Binding-site contacts:
Ligand atom C12 contacts residue TYR249 of chain 1.B at 3.7 Å (hydrophobic).
Ligand atom N4 contacts residue MET269 of chain 1.B at 3.6 Å.
Ligand atom N4 contacts residue TYR249 of chain 1.B at 2.3 Å (h-bond).
Ligand atom C13 contacts residue TYR249 of chain 1.B at 3.8 Å (hydrophobic).
Ligand atom N5 contacts residue MET269 of chain 1.B at 3.8 Å.
Ligand atom C22 contacts residue PHE285 of chain 1.B at 3.9 Å (hydrophobic).
Ligand atom C16 contacts residue MET269 of chain 1.B at 3.8 Å (hydrophobic).
Ligand atom C8 contacts residue MET269 of chain 1.B at 3.5 Å (hydrophobic).
Ligand atom C20 contacts residue PRO268 of chain 1.B at 3.7 Å (hydrophobic).
Ligand atom C26 contacts residue PHE285 of chain 1.B at 3.4 Å (hydrophobic).
Ligand atom C23 contacts residue GLY281 of chain 1.B at 3.0 Å.
Ligand atom C18 contacts residue PHE285 of chain 1.B at 3.9 Å (hydrophobic).
Ligand atom C14 contacts residue PHE285 of chain 1.B at 3.5 Å (hydrophobic).
Ligand atom C24 contacts residue GLY284 of chain 1.B at 3.4 Å.
Ligand atom N19 contacts residue PHE285 of chain 1.B at 3.8 Å.
Ligand atom C10 contacts residue MET269 of chain 1.B at 3.6 Å (hydrophobic).
Ligand atom C18 contacts residue GLY281 of chain 1.B at 3.8 Å.
Ligand atom C12 contacts residue GLY281 of chain 1.B at 3.7 Å.
Ligand atom C8 contacts residue TYR249 of chain 1.B at 3.3 Å (hydrophobic).
Ligand atom C7 contacts residue PHE285 of chain 1.B at 3.6 Å (hydrophobic).
Ligand atom C11 contacts residue PHE285 of chain 1.B at 3.5 Å (hydrophobic).
Ligand atom C1 contacts residue MET269 of chain 1.B at 3.8 Å (hydrophobic).
Ligand atom C27 contacts residue PHE285 of chain 1.B at 3.5 Å (hydrophobic).
Ligand atom C8 contacts residue GLY281 of chain 1.B at 3.5 Å.
Ligand atom C23 contacts residue PHE285 of chain 1.B at 3.6 Å (hydrophobic).
Ligand atom C11 contacts residue TYR249 of chain 1.B at 3.5 Å (hydrophobic).
Ligand atom C21 contacts residue PHE285 of chain 1.B at 3.9 Å (hydrophobic).
Ligand atom C24 contacts residue PHE285 of chain 1.B at 3.4 Å (hydrophobic).
Ligand atom C12 contacts residue MET269 of chain 1.B at 3.9 Å (hydrophobic).
Ligand atom C1 contacts residue TYR249 of chain 1.B at 3.2 Å (hydrophobic).
Ligand atom N6 contacts residue PHE285 of chain 1.B at 3.5 Å.
Ligand atom C28 contacts residue SER233 of chain 1.B at 3.8 Å.
Ligand atom N3 contacts residue GLN282 of chain 1.B at 3.6 Å (h-bond).
Ligand atom C25 contacts residue PHE285 of chain 1.B at 3.7 Å (hydrophobic).
Ligand atom C20 contacts residue MET269 of chain 1.B at 3.7 Å (hydrophobic).
Ligand atom N5 contacts residue GLY281 of chain 1.B at 3.8 Å.
Ligand atom C9 contacts residue PHE285 of chain 1.B at 3.9 Å (hydrophobic).
Ligand atom C10 contacts residue GLY281 of chain 1.B at 3.6 Å.
Ligand atom C24 contacts residue GLY281 of chain 1.B at 3.8 Å.
Ligand atom C20 contacts residue GLU277 of chain 1.B at 3.8 Å.

This small molecule binds to this protein.
Small molecule (SMILES): Cc1ccc2c(c1)nc(CCc1nc(C)c3ncccn13)n2-c1ccccc1

Sequence of chain 1.B:
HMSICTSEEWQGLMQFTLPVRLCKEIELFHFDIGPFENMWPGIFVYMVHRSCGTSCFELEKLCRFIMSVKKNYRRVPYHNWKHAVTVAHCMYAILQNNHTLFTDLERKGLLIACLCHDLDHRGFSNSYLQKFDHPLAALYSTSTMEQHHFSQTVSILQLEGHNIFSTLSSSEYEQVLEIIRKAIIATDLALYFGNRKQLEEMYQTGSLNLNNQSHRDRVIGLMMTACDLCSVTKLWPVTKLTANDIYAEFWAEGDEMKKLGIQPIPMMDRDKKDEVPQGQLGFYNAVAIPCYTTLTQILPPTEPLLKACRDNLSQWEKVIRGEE